This small molecule binds to this protein.
Small molecule (SMILES): CC(=O)N[C@@H]1[C@@H](O)[C@H](O)[C@@H](CO)O[C@H]1O

Sequence of chain 1.A:
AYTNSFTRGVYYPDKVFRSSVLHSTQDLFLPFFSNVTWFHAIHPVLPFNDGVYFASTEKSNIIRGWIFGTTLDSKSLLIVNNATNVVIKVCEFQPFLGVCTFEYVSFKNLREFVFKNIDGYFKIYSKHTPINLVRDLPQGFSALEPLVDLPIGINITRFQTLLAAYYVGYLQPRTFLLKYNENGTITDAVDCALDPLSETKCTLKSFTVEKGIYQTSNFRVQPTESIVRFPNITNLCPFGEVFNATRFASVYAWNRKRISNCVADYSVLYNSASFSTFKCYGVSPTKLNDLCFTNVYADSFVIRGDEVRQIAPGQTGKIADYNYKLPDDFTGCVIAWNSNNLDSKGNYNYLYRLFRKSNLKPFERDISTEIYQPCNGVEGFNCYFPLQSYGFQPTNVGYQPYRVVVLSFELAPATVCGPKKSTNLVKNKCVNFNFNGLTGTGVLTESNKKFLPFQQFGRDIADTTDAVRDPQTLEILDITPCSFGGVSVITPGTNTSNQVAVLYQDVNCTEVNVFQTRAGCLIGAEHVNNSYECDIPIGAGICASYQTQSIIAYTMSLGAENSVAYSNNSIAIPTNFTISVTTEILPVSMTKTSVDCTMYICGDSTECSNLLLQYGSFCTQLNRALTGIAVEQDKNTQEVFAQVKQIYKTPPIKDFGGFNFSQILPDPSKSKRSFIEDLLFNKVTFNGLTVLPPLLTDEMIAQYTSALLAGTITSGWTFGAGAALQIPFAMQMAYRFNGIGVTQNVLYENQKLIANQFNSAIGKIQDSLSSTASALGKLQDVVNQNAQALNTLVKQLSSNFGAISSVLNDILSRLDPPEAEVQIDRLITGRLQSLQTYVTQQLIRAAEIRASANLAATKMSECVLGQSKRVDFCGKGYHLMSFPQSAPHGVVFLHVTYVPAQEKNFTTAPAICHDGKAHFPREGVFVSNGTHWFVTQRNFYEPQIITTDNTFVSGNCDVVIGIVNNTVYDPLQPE

Binding-site contacts:
Ligand atom N2 contacts residue ASN301 of chain 1.A at 2.9 Å (h-bond).
Ligand atom C8 contacts residue GLU300 of chain 1.A at 4.0 Å.
Ligand atom O5 contacts residue ASN301 of chain 1.A at 2.4 Å (h-bond).
Ligand atom O7 contacts residue ASN299 of chain 1.A at 3.5 Å (h-bond).
Ligand atom O7 contacts residue ASN301 of chain 1.A at 3.8 Å.
Ligand atom C7 contacts residue ASN299 of chain 1.A at 3.8 Å.
Ligand atom C5 contacts residue ASN301 of chain 1.A at 3.8 Å.
Ligand atom C1 contacts residue ASN301 of chain 1.A at 1.5 Å.
Ligand atom C8 contacts residue ASN299 of chain 1.A at 3.7 Å.
Ligand atom C3 contacts residue ASN301 of chain 1.A at 3.8 Å.
Ligand atom C7 contacts residue ASN301 of chain 1.A at 3.6 Å.
Ligand atom C4 contacts residue ASN301 of chain 1.A at 4.3 Å.
Ligand atom C2 contacts residue ASN301 of chain 1.A at 2.5 Å.